Binding-site contacts:
Ligand atom C25 contacts residue GLY261 of chain 2.A at 3.6 Å.
Ligand atom C2 contacts residue MET260 of chain 2.A at 3.7 Å (hydrophobic).
Ligand atom O16 contacts residue GLN203 of chain 2.A at 2.9 Å (h-bond).
Ligand atom C6 contacts residue ASP156 of chain 2.A at 3.7 Å.
Ligand atom C14 contacts residue TYR106 of chain 2.A at 3.5 Å (hydrophobic).
Ligand atom O16 contacts residue CYS158 of chain 2.A at 3.5 Å.
Ligand atom N1 contacts residue ASP156 of chain 2.A at 2.8 Å (salt-bridge).
Ligand atom C6 contacts residue GLY230 of chain 2.A at 3.8 Å.
Ligand atom N14 contacts residue GLY261 of chain 2.A at 3.7 Å.
Ligand atom C131 contacts residue TYR106 of chain 2.A at 3.4 Å (hydrophobic).
Ligand atom N12 contacts residue ALA232 of chain 2.A at 3.7 Å.
Ligand atom S1 contacts residue TYR106 of chain 2.A at 3.2 Å (h-bond).
Ligand atom C13 contacts residue GLY261 of chain 2.A at 3.8 Å.
Ligand atom O16 contacts residue ASP156 of chain 2.A at 3.7 Å.
Ligand atom C8 contacts residue MET260 of chain 2.A at 3.8 Å (hydrophobic).
Ligand atom C12 contacts residue TYR106 of chain 2.A at 3.2 Å (hydrophobic).
Ligand atom S1 contacts residue ALA232 of chain 2.A at 3.5 Å (h-bond).
Ligand atom C10 contacts residue TYR106 of chain 2.A at 3.5 Å (hydrophobic).
Ligand atom C11 contacts residue TYR106 of chain 2.A at 3.3 Å (hydrophobic).
Ligand atom N15 contacts residue ALA232 of chain 2.A at 2.8 Å (h-bond).
Ligand atom N12 contacts residue MET260 of chain 2.A at 3.6 Å (h-bond).
Ligand atom C4 contacts residue TYR106 of chain 2.A at 3.4 Å (hydrophobic).
Ligand atom N14 contacts residue TYR106 of chain 2.A at 3.5 Å (h-bond).
Ligand atom C13 contacts residue ALA232 of chain 2.A at 3.7 Å (hydrophobic).
Ligand atom C7 contacts residue CYS158 of chain 2.A at 3.6 Å (hydrophobic).
Ligand atom N15 contacts residue TYR106 of chain 2.A at 3.8 Å.
Ligand atom N12 contacts residue VAL233 of chain 2.A at 3.8 Å.
Ligand atom N3 contacts residue MET260 of chain 2.A at 3.4 Å.
Ligand atom N12 contacts residue LEU231 of chain 2.A at 2.8 Å (h-bond).
Ligand atom C13 contacts residue TYR106 of chain 2.A at 3.4 Å (hydrophobic).
Ligand atom C9 contacts residue TYR106 of chain 2.A at 3.5 Å (hydrophobic).
Ligand atom N3 contacts residue TYR106 of chain 2.A at 3.7 Å.
Ligand atom C8 contacts residue TYR106 of chain 2.A at 3.7 Å (hydrophobic).
Ligand atom C25 contacts residue ALA232 of chain 2.A at 3.7 Å (hydrophobic).
Ligand atom C13 contacts residue MET260 of chain 2.A at 3.8 Å (hydrophobic).
Ligand atom O16 contacts residue GLY229 of chain 2.A at 3.2 Å.
Ligand atom C2 contacts residue ASP156 of chain 2.A at 3.5 Å.
Ligand atom O16 contacts residue GLY230 of chain 2.A at 2.7 Å (h-bond).
Ligand atom C8 contacts residue LEU231 of chain 2.A at 3.6 Å (hydrophobic).
Ligand atom C6 contacts residue CYS158 of chain 2.A at 3.6 Å (hydrophobic).

This small molecule binds to this protein.
Small molecule (SMILES): O=c1[nH]cnc2cc3nc(NCc4cccs4)[nH]c3cc12

Sequence of chain 2.A:
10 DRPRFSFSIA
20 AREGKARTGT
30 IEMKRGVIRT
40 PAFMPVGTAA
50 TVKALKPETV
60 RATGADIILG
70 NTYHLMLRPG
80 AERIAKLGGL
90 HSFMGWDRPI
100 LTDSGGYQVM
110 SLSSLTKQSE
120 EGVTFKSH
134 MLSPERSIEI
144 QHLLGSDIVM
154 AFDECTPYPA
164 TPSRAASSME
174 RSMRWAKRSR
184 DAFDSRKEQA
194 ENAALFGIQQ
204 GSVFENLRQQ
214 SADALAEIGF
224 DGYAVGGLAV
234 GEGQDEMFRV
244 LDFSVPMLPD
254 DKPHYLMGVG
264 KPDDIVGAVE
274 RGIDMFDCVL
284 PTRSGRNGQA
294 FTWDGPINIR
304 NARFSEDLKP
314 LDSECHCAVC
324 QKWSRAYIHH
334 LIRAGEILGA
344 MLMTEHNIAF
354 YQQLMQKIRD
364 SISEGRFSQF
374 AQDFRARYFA